Binding-site contacts:
Ligand atom O5 contacts residue SER284 of chain 5.E at 4.4 Å.
Ligand atom O6 contacts residue ASN318 of chain 5.E at 3.3 Å.
Ligand atom C5 contacts residue SER284 of chain 5.E at 4.5 Å.
Ligand atom O4 contacts residue ASN318 of chain 5.E at 4.4 Å.
Ligand atom C6 contacts residue SER284 of chain 5.E at 3.2 Å.
Ligand atom C6 contacts residue ASN318 of chain 5.E at 3.3 Å.
Ligand atom O6 contacts residue SER284 of chain 5.E at 2.9 Å (h-bond).

A protein and the small-molecule ligand that binds it are described below.
Small molecule (SMILES): CC(=O)N[C@@H]1[C@@H](O)[C@H](O)[C@@H](CO)O[C@H]1O

Sequence of chain 5.E:
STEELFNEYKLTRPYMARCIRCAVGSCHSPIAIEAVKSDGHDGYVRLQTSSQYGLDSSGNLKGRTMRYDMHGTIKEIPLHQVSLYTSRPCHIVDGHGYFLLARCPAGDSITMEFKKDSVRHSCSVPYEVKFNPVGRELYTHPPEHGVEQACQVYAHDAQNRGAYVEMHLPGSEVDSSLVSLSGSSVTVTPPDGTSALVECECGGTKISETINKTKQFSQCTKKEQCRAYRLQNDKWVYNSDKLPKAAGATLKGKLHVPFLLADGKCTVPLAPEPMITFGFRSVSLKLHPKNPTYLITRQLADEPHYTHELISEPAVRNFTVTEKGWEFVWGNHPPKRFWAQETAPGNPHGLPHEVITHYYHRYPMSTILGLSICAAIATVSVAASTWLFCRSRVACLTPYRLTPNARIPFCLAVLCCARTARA